Binding-site contacts:
Ligand atom C4 contacts residue ASN1074 of chain 1.A at 4.2 Å.
Ligand atom C3 contacts residue ASN1074 of chain 1.A at 3.8 Å.
Ligand atom C2 contacts residue ASN1074 of chain 1.A at 2.5 Å.
Ligand atom C8 contacts residue ASN1074 of chain 1.A at 4.0 Å.
Ligand atom C8 contacts residue LYS1073 of chain 1.A at 3.8 Å.
Ligand atom C7 contacts residue ASN1074 of chain 1.A at 3.2 Å.
Ligand atom O7 contacts residue ASN1074 of chain 1.A at 3.0 Å (h-bond).
Ligand atom C1 contacts residue ASN1074 of chain 1.A at 1.4 Å.
Ligand atom C1 contacts residue GLN895 of chain 1.B at 4.4 Å.
Ligand atom C6 contacts residue ALA706 of chain 1.A at 3.7 Å (hydrophobic).
Ligand atom C5 contacts residue ASN1074 of chain 1.A at 3.7 Å.
Ligand atom O5 contacts residue ASN1074 of chain 1.A at 2.4 Å (h-bond).
Ligand atom O6 contacts residue ALA706 of chain 1.A at 4.0 Å.
Ligand atom N2 contacts residue ASN1074 of chain 1.A at 2.9 Å (h-bond).
Ligand atom O7 contacts residue GLU1072 of chain 1.A at 4.4 Å.
Ligand atom C8 contacts residue GLU1072 of chain 1.A at 3.4 Å.

Sequence of chain 1.B:
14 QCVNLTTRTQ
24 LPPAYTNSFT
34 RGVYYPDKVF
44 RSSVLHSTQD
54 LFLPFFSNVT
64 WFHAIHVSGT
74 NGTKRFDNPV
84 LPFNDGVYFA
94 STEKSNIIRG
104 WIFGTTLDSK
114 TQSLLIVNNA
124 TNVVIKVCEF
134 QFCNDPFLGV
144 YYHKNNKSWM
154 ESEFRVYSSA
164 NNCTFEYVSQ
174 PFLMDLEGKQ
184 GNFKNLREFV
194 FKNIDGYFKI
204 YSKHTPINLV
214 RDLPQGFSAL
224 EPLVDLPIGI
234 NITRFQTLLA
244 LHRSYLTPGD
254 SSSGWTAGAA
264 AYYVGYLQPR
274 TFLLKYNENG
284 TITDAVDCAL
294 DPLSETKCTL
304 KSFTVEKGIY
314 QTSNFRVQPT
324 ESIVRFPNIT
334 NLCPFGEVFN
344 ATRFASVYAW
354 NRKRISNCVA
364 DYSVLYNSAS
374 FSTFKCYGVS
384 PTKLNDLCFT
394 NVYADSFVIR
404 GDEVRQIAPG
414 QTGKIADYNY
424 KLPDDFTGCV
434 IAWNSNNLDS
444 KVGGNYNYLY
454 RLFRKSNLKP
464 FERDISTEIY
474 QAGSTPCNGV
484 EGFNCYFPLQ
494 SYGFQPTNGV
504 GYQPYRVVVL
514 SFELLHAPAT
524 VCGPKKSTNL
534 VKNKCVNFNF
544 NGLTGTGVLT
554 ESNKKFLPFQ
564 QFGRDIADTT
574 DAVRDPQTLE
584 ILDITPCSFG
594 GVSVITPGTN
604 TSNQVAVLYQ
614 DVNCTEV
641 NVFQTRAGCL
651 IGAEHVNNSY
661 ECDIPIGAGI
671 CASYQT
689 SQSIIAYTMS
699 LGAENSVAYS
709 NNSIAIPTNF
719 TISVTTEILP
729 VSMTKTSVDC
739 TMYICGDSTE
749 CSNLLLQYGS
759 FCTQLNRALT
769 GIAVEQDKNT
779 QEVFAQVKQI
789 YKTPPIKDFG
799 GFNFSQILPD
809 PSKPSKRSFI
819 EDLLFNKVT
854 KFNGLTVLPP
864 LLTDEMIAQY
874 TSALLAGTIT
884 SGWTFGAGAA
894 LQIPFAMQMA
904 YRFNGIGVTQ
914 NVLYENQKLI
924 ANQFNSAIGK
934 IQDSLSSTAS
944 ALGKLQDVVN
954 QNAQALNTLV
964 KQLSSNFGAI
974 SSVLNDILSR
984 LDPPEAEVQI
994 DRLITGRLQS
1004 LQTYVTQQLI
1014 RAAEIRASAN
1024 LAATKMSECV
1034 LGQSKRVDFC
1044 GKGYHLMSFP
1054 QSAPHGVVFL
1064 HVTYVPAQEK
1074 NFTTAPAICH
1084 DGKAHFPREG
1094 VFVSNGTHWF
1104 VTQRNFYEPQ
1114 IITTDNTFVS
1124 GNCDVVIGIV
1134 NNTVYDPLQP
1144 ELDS

Sequence of chain 1.A:
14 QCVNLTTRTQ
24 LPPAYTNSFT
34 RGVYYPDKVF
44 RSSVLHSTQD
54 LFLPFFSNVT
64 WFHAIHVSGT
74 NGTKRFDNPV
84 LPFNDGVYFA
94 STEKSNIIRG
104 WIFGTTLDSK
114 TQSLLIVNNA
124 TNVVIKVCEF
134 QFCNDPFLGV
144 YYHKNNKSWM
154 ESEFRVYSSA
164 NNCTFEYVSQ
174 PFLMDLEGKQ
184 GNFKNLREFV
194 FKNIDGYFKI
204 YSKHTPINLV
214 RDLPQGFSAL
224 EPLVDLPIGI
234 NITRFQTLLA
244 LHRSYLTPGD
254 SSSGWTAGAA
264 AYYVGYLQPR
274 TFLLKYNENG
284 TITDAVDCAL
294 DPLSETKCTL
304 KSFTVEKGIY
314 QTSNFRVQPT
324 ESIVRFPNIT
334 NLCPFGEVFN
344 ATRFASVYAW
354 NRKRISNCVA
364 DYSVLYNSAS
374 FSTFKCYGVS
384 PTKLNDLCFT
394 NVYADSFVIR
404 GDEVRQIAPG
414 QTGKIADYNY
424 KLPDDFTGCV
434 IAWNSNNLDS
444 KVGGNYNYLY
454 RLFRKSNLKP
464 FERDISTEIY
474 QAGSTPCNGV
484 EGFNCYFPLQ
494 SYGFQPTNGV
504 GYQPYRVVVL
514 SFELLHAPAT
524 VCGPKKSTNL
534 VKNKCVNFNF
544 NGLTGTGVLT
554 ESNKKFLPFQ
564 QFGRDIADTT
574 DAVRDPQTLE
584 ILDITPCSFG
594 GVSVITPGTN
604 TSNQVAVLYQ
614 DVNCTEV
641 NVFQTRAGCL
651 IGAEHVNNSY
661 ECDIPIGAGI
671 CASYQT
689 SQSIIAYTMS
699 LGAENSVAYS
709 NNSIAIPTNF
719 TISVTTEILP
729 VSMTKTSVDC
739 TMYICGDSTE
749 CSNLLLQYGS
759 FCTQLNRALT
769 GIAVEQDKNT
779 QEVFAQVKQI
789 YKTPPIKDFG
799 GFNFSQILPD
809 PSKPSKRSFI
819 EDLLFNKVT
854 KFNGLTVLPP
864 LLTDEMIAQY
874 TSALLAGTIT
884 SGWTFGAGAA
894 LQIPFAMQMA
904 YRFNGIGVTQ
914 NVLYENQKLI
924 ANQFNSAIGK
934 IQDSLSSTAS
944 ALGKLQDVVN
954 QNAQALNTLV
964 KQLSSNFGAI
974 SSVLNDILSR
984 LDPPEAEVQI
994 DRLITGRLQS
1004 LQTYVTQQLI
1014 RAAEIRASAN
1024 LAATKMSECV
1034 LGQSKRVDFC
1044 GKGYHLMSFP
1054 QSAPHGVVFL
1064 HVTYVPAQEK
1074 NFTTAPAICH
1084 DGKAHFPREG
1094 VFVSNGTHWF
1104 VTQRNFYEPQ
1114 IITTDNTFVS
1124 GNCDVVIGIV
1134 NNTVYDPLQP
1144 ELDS

The protein below binds the small molecule below.
Small molecule (SMILES): CC(=O)N[C@@H]1[C@@H](O)[C@H](O)[C@@H](CO)O[C@H]1O